Sequence of chain 1.E:
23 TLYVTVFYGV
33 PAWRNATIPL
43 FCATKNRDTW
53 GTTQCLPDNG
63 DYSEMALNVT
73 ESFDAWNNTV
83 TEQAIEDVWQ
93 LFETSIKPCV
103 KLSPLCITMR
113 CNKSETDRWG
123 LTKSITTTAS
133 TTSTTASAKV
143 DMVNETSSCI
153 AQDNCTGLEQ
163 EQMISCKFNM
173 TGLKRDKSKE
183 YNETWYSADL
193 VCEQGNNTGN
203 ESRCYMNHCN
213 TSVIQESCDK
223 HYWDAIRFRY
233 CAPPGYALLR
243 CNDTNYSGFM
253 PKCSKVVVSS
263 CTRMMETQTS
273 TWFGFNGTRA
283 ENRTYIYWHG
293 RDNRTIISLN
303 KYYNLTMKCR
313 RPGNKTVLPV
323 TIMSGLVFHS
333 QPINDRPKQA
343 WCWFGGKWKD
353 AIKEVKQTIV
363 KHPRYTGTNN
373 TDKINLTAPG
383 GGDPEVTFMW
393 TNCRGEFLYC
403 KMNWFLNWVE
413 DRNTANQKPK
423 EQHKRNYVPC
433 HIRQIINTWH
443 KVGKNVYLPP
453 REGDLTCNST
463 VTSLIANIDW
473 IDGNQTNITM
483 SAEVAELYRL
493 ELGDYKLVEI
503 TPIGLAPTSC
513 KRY

Binding-site contacts:
Ligand atom C8 contacts residue GLN477 of chain 1.E at 3.6 Å.
Ligand atom C3 contacts residue ASN476 of chain 1.E at 3.9 Å.
Ligand atom C1 contacts residue ASN476 of chain 1.E at 1.5 Å.
Ligand atom C8 contacts residue ASN476 of chain 1.E at 3.7 Å.
Ligand atom C4 contacts residue ASN476 of chain 1.E at 4.4 Å.
Ligand atom C2 contacts residue ASP474 of chain 1.E at 4.4 Å.
Ligand atom C1 contacts residue ASP474 of chain 1.E at 3.7 Å.
Ligand atom C7 contacts residue ASN476 of chain 1.E at 3.2 Å.
Ligand atom O5 contacts residue ASP474 of chain 1.E at 4.4 Å.
Ligand atom C3 contacts residue ASP474 of chain 1.E at 4.3 Å.
Ligand atom C2 contacts residue ASN476 of chain 1.E at 2.6 Å.
Ligand atom C5 contacts residue ASN476 of chain 1.E at 3.8 Å.
Ligand atom N2 contacts residue ASN476 of chain 1.E at 3.0 Å (h-bond).
Ligand atom C5 contacts residue ASP474 of chain 1.E at 4.4 Å.
Ligand atom N2 contacts residue ASP474 of chain 1.E at 4.3 Å.
Ligand atom O7 contacts residue ASN476 of chain 1.E at 3.2 Å (h-bond).
Ligand atom O5 contacts residue ASN476 of chain 1.E at 2.5 Å (h-bond).

A protein and the small-molecule ligand that binds it are described below.
Small molecule (SMILES): CC(=O)N[C@@H]1[C@@H](O)[C@H](O)[C@@H](CO)O[C@H]1O